Binding-site contacts:
Ligand atom C1 contacts residue ASN154 of chain 1.B at 1.4 Å.
Ligand atom C7 contacts residue ASN154 of chain 1.B at 3.2 Å.
Ligand atom N2 contacts residue THR156 of chain 1.B at 3.5 Å.
Ligand atom O5 contacts residue THR156 of chain 1.B at 4.0 Å.
Ligand atom C2 contacts residue THR156 of chain 1.B at 4.2 Å.
Ligand atom C7 contacts residue THR156 of chain 1.B at 4.2 Å.
Ligand atom O5 contacts residue ASN154 of chain 1.B at 2.4 Å (h-bond).
Ligand atom C8 contacts residue ASN154 of chain 1.B at 4.4 Å.
Ligand atom C4 contacts residue ASN154 of chain 1.B at 4.2 Å.
Ligand atom N2 contacts residue ASN154 of chain 1.B at 2.9 Å (h-bond).
Ligand atom C6 contacts residue ASP147 of chain 1.B at 3.8 Å.
Ligand atom O5 contacts residue ALA150 of chain 1.B at 4.1 Å.
Ligand atom O7 contacts residue ASN154 of chain 1.B at 3.1 Å (h-bond).
Ligand atom C8 contacts residue THR156 of chain 1.B at 4.2 Å.
Ligand atom C5 contacts residue ASN154 of chain 1.B at 3.7 Å.
Ligand atom C3 contacts residue ASN154 of chain 1.B at 3.8 Å.
Ligand atom C2 contacts residue ASN154 of chain 1.B at 2.5 Å.
Ligand atom C1 contacts residue THR156 of chain 1.B at 3.4 Å.
Ligand atom C5 contacts residue THR156 of chain 1.B at 4.2 Å.
Ligand atom C6 contacts residue ALA150 of chain 1.B at 3.9 Å (hydrophobic).
Ligand atom O6 contacts residue ASP147 of chain 1.B at 4.2 Å.
Ligand atom O6 contacts residue ALA150 of chain 1.B at 3.5 Å.

Sequence of chain 1.B:
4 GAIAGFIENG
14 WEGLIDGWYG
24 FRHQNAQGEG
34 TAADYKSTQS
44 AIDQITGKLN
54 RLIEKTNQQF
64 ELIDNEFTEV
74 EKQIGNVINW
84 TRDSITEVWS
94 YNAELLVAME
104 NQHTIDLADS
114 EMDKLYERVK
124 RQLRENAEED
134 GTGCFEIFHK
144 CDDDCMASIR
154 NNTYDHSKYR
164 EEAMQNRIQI

The small molecule below binds the protein below.
Small molecule (SMILES): CC(=O)N[C@@H]1[C@@H](O)[C@H](O)[C@@H](CO)O[C@H]1O